Binding-site contacts:
Ligand atom C5B contacts residue ILE98 of chain 30.A at 3.5 Å (hydrophobic).
Ligand atom F2 contacts residue MET143 of chain 30.A at 3.3 Å.
Ligand atom O1A contacts residue PHE179 of chain 30.A at 3.3 Å.
Ligand atom C5B contacts residue LEU181 of chain 30.A at 3.5 Å (hydrophobic).
Ligand atom O1 contacts residue MET214 of chain 30.A at 3.5 Å (h-bond).
Ligand atom F2 contacts residue TYR142 of chain 30.A at 2.8 Å.
Ligand atom F1 contacts residue PHE179 of chain 30.A at 3.8 Å.
Ligand atom CM4 contacts residue PHE179 of chain 30.A at 3.5 Å (hydrophobic).
Ligand atom N3A contacts residue PHE179 of chain 30.A at 3.4 Å.
Ligand atom C4 contacts residue LEU100 of chain 30.A at 3.7 Å (hydrophobic).
Ligand atom C4B contacts residue ILE98 of chain 30.A at 3.8 Å (hydrophobic).
Ligand atom C3A contacts residue LEU217 of chain 30.A at 3.6 Å (hydrophobic).
Ligand atom C6B contacts residue ILE98 of chain 30.A at 3.7 Å (hydrophobic).
Ligand atom C3A contacts residue PHE179 of chain 30.A at 3.1 Å (hydrophobic).
Ligand atom C6B contacts residue LEU181 of chain 30.A at 3.3 Å (hydrophobic).
Ligand atom N1A contacts residue MET124 of chain 30.A at 3.5 Å.
Ligand atom C4 contacts residue TYR190 of chain 30.A at 3.6 Å (hydrophobic).
Ligand atom O1A contacts residue LEU217 of chain 30.A at 3.0 Å.
Ligand atom C2B contacts residue ILE98 of chain 30.A at 3.7 Å (hydrophobic).
Ligand atom N3A contacts residue TYR144 of chain 30.A at 3.5 Å.
Ligand atom CM4 contacts residue TYR144 of chain 30.A at 3.9 Å (hydrophobic).
Ligand atom CM6 contacts residue LEU181 of chain 30.A at 3.5 Å (hydrophobic).
Ligand atom F1 contacts residue TYR144 of chain 30.A at 3.3 Å.
Ligand atom CM2 contacts residue ILE77 of chain 30.A at 3.1 Å (hydrophobic).
Ligand atom F3 contacts residue VAL168 of chain 30.A at 3.0 Å.
Ligand atom F3 contacts residue PHE179 of chain 30.A at 3.0 Å.
Ligand atom CM2 contacts residue ILE122 of chain 30.A at 3.8 Å (hydrophobic).
Ligand atom C2A contacts residue PHE179 of chain 30.A at 3.6 Å (hydrophobic).
Ligand atom N1A contacts residue LEU217 of chain 30.A at 3.3 Å.
Ligand atom N2 contacts residue MET214 of chain 30.A at 3.8 Å.
Ligand atom F2 contacts residue ALA166 of chain 30.A at 3.5 Å.
Ligand atom F3 contacts residue TYR142 of chain 30.A at 3.8 Å.
Ligand atom O1A contacts residue MET124 of chain 30.A at 3.2 Å.
Ligand atom F1 contacts residue ALA166 of chain 30.A at 3.6 Å.
Ligand atom O1B contacts residue ILE98 of chain 30.A at 3.3 Å.
Ligand atom CM6 contacts residue LEU184 of chain 30.A at 3.4 Å (hydrophobic).
Ligand atom C1B contacts residue ILE98 of chain 30.A at 3.4 Å (hydrophobic).
Ligand atom F2 contacts residue TYR144 of chain 30.A at 3.0 Å.
Ligand atom N1A contacts residue PHE179 of chain 30.A at 3.6 Å.
Ligand atom CM3 contacts residue ASN212 of chain 30.A at 3.5 Å.

Sequence of chain 30.A:
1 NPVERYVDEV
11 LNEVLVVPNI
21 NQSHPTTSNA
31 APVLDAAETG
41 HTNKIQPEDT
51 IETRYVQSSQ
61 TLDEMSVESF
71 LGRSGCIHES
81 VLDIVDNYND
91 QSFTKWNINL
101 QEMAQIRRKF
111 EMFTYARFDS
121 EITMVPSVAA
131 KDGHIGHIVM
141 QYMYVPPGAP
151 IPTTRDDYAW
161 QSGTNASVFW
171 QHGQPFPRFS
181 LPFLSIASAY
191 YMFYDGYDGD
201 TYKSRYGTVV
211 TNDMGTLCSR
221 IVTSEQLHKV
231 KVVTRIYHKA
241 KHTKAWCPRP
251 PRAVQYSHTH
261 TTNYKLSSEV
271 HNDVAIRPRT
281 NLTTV

This protein binds this small molecule.
Small molecule (SMILES): Cc1cc(CCCOc2c(C)cc(-c3noc(C(F)(F)F)n3)cc2C)on1